Binding-site contacts:
Ligand atom N28 contacts residue PHE152 of chain 1.A at 3.1 Å.
Ligand atom C34 contacts residue LEU85 of chain 1.A at 3.4 Å (hydrophobic).
Ligand atom C20 contacts residue ALA90 of chain 1.A at 3.0 Å (hydrophobic).
Ligand atom S25 contacts residue PHE152 of chain 1.A at 3.8 Å.
Ligand atom S25 contacts residue GLN62 of chain 1.A at 3.6 Å (h-bond).
Ligand atom C26 contacts residue PHE152 of chain 1.A at 3.4 Å (hydrophobic).
Ligand atom C22 contacts residue ALA150 of chain 1.A at 3.4 Å (hydrophobic).
Ligand atom C29 contacts residue LEU85 of chain 1.A at 3.3 Å (hydrophobic).
Ligand atom C30 contacts residue LEU85 of chain 1.A at 3.3 Å (hydrophobic).
Ligand atom C32 contacts residue LEU41 of chain 1.A at 3.7 Å (hydrophobic).
Ligand atom C29 contacts residue GLN62 of chain 1.A at 3.7 Å.
Ligand atom C2 contacts residue VAL24 of chain 1.A at 3.8 Å (hydrophobic).
Ligand atom C20 contacts residue LEU140 of chain 1.A at 3.2 Å (hydrophobic).
Ligand atom C30 contacts residue LYS39 of chain 1.A at 3.7 Å.
Ligand atom C26 contacts residue GLN62 of chain 1.A at 3.4 Å.
Ligand atom C22 contacts residue ASP151 of chain 1.A at 3.8 Å.
Ligand atom N6 contacts residue GLU88 of chain 1.A at 3.0 Å (salt-bridge).
Ligand atom O14 contacts residue LYS39 of chain 1.A at 2.7 Å (salt-bridge).
Ligand atom C13 contacts residue VAL24 of chain 1.A at 3.4 Å (hydrophobic).
Ligand atom C5 contacts residue ALA37 of chain 1.A at 3.8 Å (hydrophobic).
Ligand atom C31 contacts residue LEU85 of chain 1.A at 3.5 Å (hydrophobic).
Ligand atom C31 contacts residue LYS39 of chain 1.A at 3.7 Å.
Ligand atom O24 contacts residue LEU87 of chain 1.A at 3.1 Å.
Ligand atom C33 contacts residue LEU85 of chain 1.A at 3.5 Å (hydrophobic).
Ligand atom C30 contacts residue PHE152 of chain 1.A at 3.6 Å (hydrophobic).
Ligand atom C8 contacts residue VAL24 of chain 1.A at 3.5 Å (hydrophobic).
Ligand atom O17 contacts residue TYR89 of chain 1.A at 3.3 Å.
Ligand atom C20 contacts residue GLY93 of chain 1.A at 3.4 Å.
Ligand atom O17 contacts residue ALA90 of chain 1.A at 2.6 Å (h-bond).
Ligand atom C11 contacts residue GLY17 of chain 1.A at 3.7 Å.
Ligand atom S25 contacts residue LEU87 of chain 1.A at 3.8 Å.
Ligand atom C29 contacts residue PHE152 of chain 1.A at 3.7 Å (hydrophobic).
Ligand atom N27 contacts residue LYS39 of chain 1.A at 3.1 Å (salt-bridge).
Ligand atom O14 contacts residue VAL24 of chain 1.A at 3.5 Å.
Ligand atom C33 contacts residue LEU55 of chain 1.A at 3.8 Å (hydrophobic).
Ligand atom N6 contacts residue ALA37 of chain 1.A at 3.4 Å.
Ligand atom N28 contacts residue GLN62 of chain 1.A at 2.5 Å (h-bond).
Ligand atom C32 contacts residue LEU85 of chain 1.A at 3.5 Å (hydrophobic).
Ligand atom C19 contacts residue ALA90 of chain 1.A at 3.5 Å (hydrophobic).
Ligand atom N27 contacts residue PHE152 of chain 1.A at 3.4 Å (h-bond).

Sequence of chain 1.A:
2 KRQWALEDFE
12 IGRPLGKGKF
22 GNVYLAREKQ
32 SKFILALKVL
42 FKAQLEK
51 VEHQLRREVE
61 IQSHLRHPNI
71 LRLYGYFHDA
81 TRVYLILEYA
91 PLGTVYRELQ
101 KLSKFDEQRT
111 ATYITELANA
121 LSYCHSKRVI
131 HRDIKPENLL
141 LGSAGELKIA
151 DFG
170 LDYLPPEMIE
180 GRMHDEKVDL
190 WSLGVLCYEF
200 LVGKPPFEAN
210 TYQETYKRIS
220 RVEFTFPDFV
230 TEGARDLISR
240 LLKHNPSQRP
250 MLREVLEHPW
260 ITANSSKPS

The small molecule below binds the protein below.
Small molecule (SMILES): CCOC(=O)c1[nH]cc2c1N=C1CCCC(O)=C1[C@H]2c1ccc(Sc2nc3ccccc3[nH]2)o1